This small molecule binds to this protein.
Small molecule (SMILES): C[C@@H]1CCO[C@H]2Cn3cc(C(=O)NCc4ccc(F)cc4F)c(=O)c(O)c3C(=O)N12

Binding-site contacts:
Ligand atom CAJ contacts residue PRO221 of chain 1.A at 3.6 Å (hydrophobic).
Ligand atom OAE contacts residue MG1 of chain 1.N at 2.4 Å.
Ligand atom CAZ contacts residue MG1 of chain 1.N at 2.9 Å.
Ligand atom OAC contacts residue ASP140 of chain 1.A at 4.1 Å.
Ligand atom CAS contacts residue MG1 of chain 1.M at 3.0 Å.
Ligand atom OAC contacts residue MG1 of chain 1.M at 2.0 Å.
Ligand atom CAM contacts residue ASP192 of chain 1.A at 3.8 Å.
Ligand atom CAJ contacts residue GLU228 of chain 1.A at 4.1 Å.
Ligand atom FAG contacts residue PRO221 of chain 1.A at 3.8 Å.
Ligand atom NBC contacts residue MG1 of chain 1.M at 4.1 Å.
Ligand atom OAE contacts residue GLU228 of chain 1.A at 3.6 Å (salt-bridge).
Ligand atom OAE contacts residue MG1 of chain 1.M at 2.0 Å.
Ligand atom CAZ contacts residue GLU228 of chain 1.A at 3.9 Å.
Ligand atom CAM contacts residue GLY194 of chain 1.A at 3.3 Å.
Ligand atom CAW contacts residue ASP192 of chain 1.A at 3.9 Å.
Ligand atom CAW contacts residue MG1 of chain 1.M at 3.2 Å.
Ligand atom CAT contacts residue GLN222 of chain 1.A at 3.9 Å.
Ligand atom OAB contacts residue PRO221 of chain 1.A at 4.1 Å.
Ligand atom CAH contacts residue GLN222 of chain 1.A at 3.7 Å.
Ligand atom CAW contacts residue MG1 of chain 1.N at 3.0 Å.
Ligand atom CAS contacts residue ASP192 of chain 1.A at 3.4 Å.
Ligand atom CAY contacts residue MG1 of chain 1.M at 3.6 Å.
Ligand atom FAF contacts residue GLN222 of chain 1.A at 3.4 Å.
Ligand atom CAV contacts residue PRO221 of chain 1.A at 4.1 Å (hydrophobic).
Ligand atom CAA contacts residue GLY194 of chain 1.A at 4.1 Å.
Ligand atom CAT contacts residue PRO221 of chain 1.A at 4.1 Å (hydrophobic).
Ligand atom CAM contacts residue ASN193 of chain 1.A at 3.9 Å.
Ligand atom OAD contacts residue MG1 of chain 1.N at 2.2 Å.
Ligand atom CBA contacts residue GLY194 of chain 1.A at 3.8 Å.
Ligand atom CAY contacts residue ASP192 of chain 1.A at 4.0 Å.
Ligand atom CBA contacts residue ASP192 of chain 1.A at 4.1 Å.
Ligand atom CAU contacts residue PRO221 of chain 1.A at 3.6 Å (hydrophobic).
Ligand atom FAG contacts residue GLU228 of chain 1.A at 2.9 Å.
Ligand atom CAR contacts residue PRO221 of chain 1.A at 4.0 Å (hydrophobic).
Ligand atom OAQ contacts residue TYR219 of chain 1.A at 3.4 Å.
Ligand atom OAC contacts residue ASP192 of chain 1.A at 2.8 Å (salt-bridge).
Ligand atom OAE contacts residue ASP140 of chain 1.A at 3.0 Å (salt-bridge).
Ligand atom OAD contacts residue GLU228 of chain 1.A at 2.8 Å (salt-bridge).
Ligand atom CAL contacts residue TYR219 of chain 1.A at 3.9 Å (hydrophobic).
Ligand atom OAE contacts residue ASP192 of chain 1.A at 3.1 Å (salt-bridge).

Sequence of chain 1.A:
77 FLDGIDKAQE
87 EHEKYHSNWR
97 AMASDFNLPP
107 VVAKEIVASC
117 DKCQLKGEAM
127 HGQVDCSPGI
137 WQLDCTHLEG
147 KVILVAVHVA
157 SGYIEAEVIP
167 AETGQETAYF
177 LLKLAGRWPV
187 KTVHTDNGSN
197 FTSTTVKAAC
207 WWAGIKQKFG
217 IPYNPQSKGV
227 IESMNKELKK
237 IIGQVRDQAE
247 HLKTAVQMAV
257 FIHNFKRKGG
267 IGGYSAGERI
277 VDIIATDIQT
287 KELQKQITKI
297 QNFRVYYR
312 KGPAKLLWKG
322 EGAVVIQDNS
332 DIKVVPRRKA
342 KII